Binding-site contacts:
Ligand atom O3' contacts residue THR189 of chain 1.B at 3.4 Å (h-bond).
Ligand atom O2A contacts residue MG1 of chain 1.J at 2.6 Å.
Ligand atom O2A contacts residue ASP53 of chain 1.B at 3.2 Å (salt-bridge).
Ligand atom O2A contacts residue GLU55 of chain 1.B at 2.8 Å (salt-bridge).
Ligand atom N1 contacts residue NMY1 of chain 1.G at 3.4 Å (h-bond).
Ligand atom O1A contacts residue GLU148 of chain 1.A at 3.1 Å (salt-bridge).
Ligand atom O2' contacts residue GLY104 of chain 1.B at 3.5 Å.
Ligand atom C8 contacts residue LEU101 of chain 1.B at 3.3 Å (hydrophobic).
Ligand atom PG contacts residue MG1 of chain 1.J at 3.4 Å.
Ligand atom O1A contacts residue MG1 of chain 1.I at 3.4 Å.
Ligand atom O2B contacts residue ARG45 of chain 1.B at 2.9 Å (salt-bridge).
Ligand atom O1A contacts residue NMY1 of chain 1.G at 2.7 Å (h-bond).
Ligand atom O1B contacts residue MG1 of chain 1.J at 2.1 Å.
Ligand atom O4' contacts residue NMY1 of chain 1.G at 3.2 Å (h-bond).
Ligand atom O2G contacts residue SER42 of chain 1.B at 2.9 Å (h-bond).
Ligand atom O1A contacts residue LYS152 of chain 1.A at 2.8 Å (salt-bridge).
Ligand atom O3G contacts residue ASP53 of chain 1.B at 2.8 Å (salt-bridge).
Ligand atom O2A contacts residue NMY1 of chain 1.G at 2.9 Å (h-bond).
Ligand atom O2B contacts residue THR190 of chain 1.B at 2.9 Å (h-bond).
Ligand atom PB contacts residue MG1 of chain 1.J at 3.2 Å.
Ligand atom C5' contacts residue NMY1 of chain 1.G at 3.4 Å.
Ligand atom C5' contacts residue GLU55 of chain 1.B at 3.4 Å.
Ligand atom PG contacts residue SER42 of chain 1.B at 3.5 Å.
Ligand atom O3B contacts residue SER42 of chain 1.B at 3.2 Å.
Ligand atom O3G contacts residue MG1 of chain 1.J at 2.1 Å.
Ligand atom PA contacts residue MG1 of chain 1.I at 3.2 Å.
Ligand atom PA contacts residue NMY1 of chain 1.G at 3.0 Å.
Ligand atom O2' contacts residue GLN105 of chain 1.B at 3.0 Å (h-bond).
Ligand atom O3B contacts residue THR190 of chain 1.B at 3.3 Å (h-bond).
Ligand atom O1B contacts residue SER42 of chain 1.B at 3.0 Å (h-bond).
Ligand atom O5' contacts residue NMY1 of chain 1.G at 3.2 Å (h-bond).
Ligand atom N1 contacts residue THR102 of chain 1.B at 3.5 Å.
Ligand atom O2A contacts residue GLU148 of chain 1.A at 3.3 Å (salt-bridge).
Ligand atom O2G contacts residue SER52 of chain 1.B at 2.5 Å (h-bond).
Ligand atom C3A contacts residue THR190 of chain 1.B at 3.3 Å.
Ligand atom PB contacts residue THR190 of chain 1.B at 3.3 Å.
Ligand atom O3' contacts residue ARG45 of chain 1.B at 3.0 Å (salt-bridge).
Ligand atom O1B contacts residue GLU55 of chain 1.B at 2.8 Å (salt-bridge).
Ligand atom N9 contacts residue LEU101 of chain 1.B at 3.3 Å (h-bond).
Ligand atom O2A contacts residue MG1 of chain 1.I at 2.1 Å.

This protein binds this small molecule.
Small molecule (SMILES): Nc1ncnc2c1ncn2[C@@H]1O[C@H](CO[P](=O)(O)C[P](=O)(O)OP(=O)(O)O)[C@@H](O)[C@H]1O

Sequence of chain 1.A:
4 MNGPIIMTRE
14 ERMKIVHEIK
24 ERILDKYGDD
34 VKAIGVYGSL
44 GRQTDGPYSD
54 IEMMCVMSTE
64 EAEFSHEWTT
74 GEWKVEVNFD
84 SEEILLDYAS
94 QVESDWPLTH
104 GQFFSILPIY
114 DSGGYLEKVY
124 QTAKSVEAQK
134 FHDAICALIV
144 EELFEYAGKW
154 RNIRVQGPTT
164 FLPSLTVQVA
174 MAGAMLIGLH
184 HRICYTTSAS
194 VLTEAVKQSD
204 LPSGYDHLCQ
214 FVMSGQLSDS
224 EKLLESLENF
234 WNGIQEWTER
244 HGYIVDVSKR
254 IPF

Sequence of chain 1.B:
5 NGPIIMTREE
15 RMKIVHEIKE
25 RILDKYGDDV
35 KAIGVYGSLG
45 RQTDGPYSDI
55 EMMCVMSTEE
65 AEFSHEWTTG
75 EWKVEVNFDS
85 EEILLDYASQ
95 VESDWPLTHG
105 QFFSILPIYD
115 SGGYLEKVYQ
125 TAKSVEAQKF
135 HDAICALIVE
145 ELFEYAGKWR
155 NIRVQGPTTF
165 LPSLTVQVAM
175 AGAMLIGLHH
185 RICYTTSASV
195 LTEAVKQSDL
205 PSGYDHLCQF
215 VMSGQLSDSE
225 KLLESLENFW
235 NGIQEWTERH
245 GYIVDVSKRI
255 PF